Binding-site contacts:
Ligand atom O contacts residue ILE86 of chain 1.A at 3.7 Å.
Ligand atom CE1 contacts residue LYS108 of chain 1.A at 3.7 Å.
Ligand atom C contacts residue GLU264 of chain 1.A at 3.6 Å.
Ligand atom C contacts residue GLU264 of chain 1.A at 3.4 Å.
Ligand atom CD2 contacts residue GLU264 of chain 1.A at 3.4 Å.
Ligand atom C contacts residue GLU264 of chain 1.A at 3.9 Å.
Ligand atom CB contacts residue GLU264 of chain 1.A at 3.1 Å.
Ligand atom CD2 contacts residue LYS108 of chain 1.A at 3.6 Å.
Ligand atom CD2 contacts residue ILE104 of chain 1.A at 3.6 Å (hydrophobic).
Ligand atom CB contacts residue GLU264 of chain 1.A at 3.5 Å.
Ligand atom CE contacts residue PRO260 of chain 1.A at 3.9 Å (hydrophobic).
Ligand atom ND1 contacts residue ILE104 of chain 1.A at 3.7 Å.
Ligand atom CA contacts residue GLU264 of chain 1.A at 3.4 Å.
Ligand atom CE contacts residue ILE104 of chain 1.A at 3.5 Å (hydrophobic).
Ligand atom O contacts residue LYS90 of chain 1.A at 2.9 Å.
Ligand atom CD2 contacts residue GLN103 of chain 1.A at 3.7 Å.
Ligand atom CD1 contacts residue ILE104 of chain 1.A at 3.4 Å (hydrophobic).
Ligand atom CB contacts residue GLN103 of chain 1.A at 3.9 Å.
Ligand atom CD1 contacts residue VAL265 of chain 1.A at 3.7 Å (hydrophobic).
Ligand atom CG contacts residue ILE104 of chain 1.A at 3.8 Å (hydrophobic).
Ligand atom CD2 contacts residue LYS108 of chain 1.A at 3.6 Å.
Ligand atom NE2 contacts residue GLU264 of chain 1.A at 3.7 Å.
Ligand atom CA contacts residue LYS90 of chain 1.A at 3.7 Å.
Ligand atom CA contacts residue GLU264 of chain 1.A at 3.8 Å.
Ligand atom CD contacts residue GLU264 of chain 1.A at 3.0 Å.
Ligand atom CA contacts residue GLU264 of chain 1.A at 3.5 Å.
Ligand atom C contacts residue LYS90 of chain 1.A at 3.7 Å.
Ligand atom CD1 contacts residue GLN103 of chain 1.A at 3.4 Å.
Ligand atom N contacts residue GLU264 of chain 1.A at 2.7 Å (salt-bridge).
Ligand atom CG contacts residue GLU264 of chain 1.A at 3.8 Å.
Ligand atom C contacts residue LYS90 of chain 1.A at 3.6 Å.
Ligand atom NE2 contacts residue LYS108 of chain 1.A at 2.8 Å (salt-bridge).
Ligand atom CG contacts residue GLN103 of chain 1.A at 3.9 Å.
Ligand atom CG contacts residue GLU264 of chain 1.A at 3.9 Å.
Ligand atom N contacts residue GLU264 of chain 1.A at 3.2 Å (salt-bridge).
Ligand atom CD1 contacts residue ILE86 of chain 1.A at 3.5 Å (hydrophobic).
Ligand atom O contacts residue GLU264 of chain 1.A at 3.6 Å.
Ligand atom N contacts residue GLU264 of chain 1.A at 3.0 Å (salt-bridge).
Ligand atom CD2 contacts residue LEU107 of chain 1.A at 3.3 Å (hydrophobic).
Ligand atom CB contacts residue GLU264 of chain 1.A at 3.5 Å.

A protein and the small-molecule ligand that binds it are described below.
Small molecule (SMILES): CSCC[C@H](NC(=O)[C@H](CC(C)C)NC(=O)[C@H](CCSC)NC(=O)[C@@H]1CCCN1C(=O)[C@H](CC1=NC=NC1)NC(=O)[C@H](CC(N)=O)NC(=O)[C@@H](N)CCCCN)C(=O)N[C@@H](CC(N)=O)C(=O)N[C@@H](CC(C)C)C(=O)N[C@@H](CC(C)C)C(=O)N[C@H](C=O)CCCCN

Sequence of chain 1.A:
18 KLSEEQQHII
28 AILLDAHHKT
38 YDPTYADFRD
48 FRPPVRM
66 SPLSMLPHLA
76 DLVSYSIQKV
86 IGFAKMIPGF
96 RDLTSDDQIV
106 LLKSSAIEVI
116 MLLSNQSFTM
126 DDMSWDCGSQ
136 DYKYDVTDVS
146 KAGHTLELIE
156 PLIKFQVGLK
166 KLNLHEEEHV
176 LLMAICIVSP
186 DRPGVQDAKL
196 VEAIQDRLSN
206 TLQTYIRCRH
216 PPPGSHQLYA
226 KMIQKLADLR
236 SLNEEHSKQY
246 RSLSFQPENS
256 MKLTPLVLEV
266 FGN